Sequence of chain 1.A:
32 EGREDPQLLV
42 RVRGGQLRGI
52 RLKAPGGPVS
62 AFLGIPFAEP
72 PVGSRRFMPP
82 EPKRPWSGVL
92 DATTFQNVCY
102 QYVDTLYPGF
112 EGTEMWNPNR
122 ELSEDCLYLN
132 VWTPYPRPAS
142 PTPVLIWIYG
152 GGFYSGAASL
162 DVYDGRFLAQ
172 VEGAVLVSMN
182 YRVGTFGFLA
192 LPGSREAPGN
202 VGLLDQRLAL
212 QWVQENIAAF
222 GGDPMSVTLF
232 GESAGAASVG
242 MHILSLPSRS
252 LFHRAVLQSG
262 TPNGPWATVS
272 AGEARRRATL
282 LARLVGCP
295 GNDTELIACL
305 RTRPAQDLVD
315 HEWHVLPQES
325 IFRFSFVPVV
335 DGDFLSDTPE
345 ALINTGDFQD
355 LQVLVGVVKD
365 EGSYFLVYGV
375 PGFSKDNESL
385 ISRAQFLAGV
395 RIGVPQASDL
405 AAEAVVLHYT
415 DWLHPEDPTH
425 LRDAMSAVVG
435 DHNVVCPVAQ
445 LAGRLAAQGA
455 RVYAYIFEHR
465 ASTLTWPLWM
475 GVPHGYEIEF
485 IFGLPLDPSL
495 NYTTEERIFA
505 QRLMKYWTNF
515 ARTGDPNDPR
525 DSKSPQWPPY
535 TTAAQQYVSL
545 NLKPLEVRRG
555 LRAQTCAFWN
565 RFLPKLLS

The protein below binds the small molecule below.
Small molecule (SMILES): CC(=O)N[C@@H]1[C@@H](O)[C@H](O)[C@@H](CO)O[C@H]1O

Binding-site contacts:
Ligand atom O7 contacts residue ASN381 of chain 1.A at 3.7 Å.
Ligand atom O4 contacts residue GLY376 of chain 1.A at 4.3 Å.
Ligand atom C5 contacts residue ASN381 of chain 1.A at 3.7 Å.
Ligand atom C1 contacts residue SER378 of chain 1.A at 4.0 Å.
Ligand atom N2 contacts residue GLY376 of chain 1.A at 4.3 Å.
Ligand atom C7 contacts residue ASN381 of chain 1.A at 3.8 Å.
Ligand atom C1 contacts residue GLY376 of chain 1.A at 4.4 Å.
Ligand atom O5 contacts residue SER378 of chain 1.A at 3.6 Å.
Ligand atom C2 contacts residue GLY376 of chain 1.A at 4.5 Å.
Ligand atom N2 contacts residue ASN381 of chain 1.A at 3.2 Å (h-bond).
Ligand atom C2 contacts residue ASN381 of chain 1.A at 2.6 Å.
Ligand atom C3 contacts residue ASN381 of chain 1.A at 4.0 Å.
Ligand atom C6 contacts residue SER378 of chain 1.A at 4.2 Å.
Ligand atom C3 contacts residue GLY376 of chain 1.A at 4.0 Å.
Ligand atom C8 contacts residue LEU384 of chain 1.A at 3.7 Å (hydrophobic).
Ligand atom C4 contacts residue ASN381 of chain 1.A at 4.3 Å.
Ligand atom O5 contacts residue ASN381 of chain 1.A at 2.4 Å (h-bond).
Ligand atom C5 contacts residue SER378 of chain 1.A at 4.0 Å.
Ligand atom C1 contacts residue ASN381 of chain 1.A at 1.5 Å.